Binding-site contacts:
Ligand atom F2 contacts residue VAL175 of chain 46.A at 3.2 Å.
Ligand atom CM6 contacts residue TRP97 of chain 46.A at 3.6 Å (hydrophobic).
Ligand atom C3C contacts residue THR121 of chain 46.A at 3.7 Å.
Ligand atom C3A contacts residue LEU226 of chain 46.A at 3.8 Å (hydrophobic).
Ligand atom CM4 contacts residue ALA149 of chain 46.A at 3.6 Å (hydrophobic).
Ligand atom F2 contacts residue SER174 of chain 46.A at 3.7 Å.
Ligand atom F3 contacts residue ALA149 of chain 46.A at 3.6 Å.
Ligand atom C4 contacts residue THR101 of chain 46.A at 3.8 Å.
Ligand atom N3A contacts residue TYR151 of chain 46.A at 3.6 Å.
Ligand atom F3 contacts residue MET150 of chain 46.A at 3.8 Å.
Ligand atom CM2 contacts residue LEU99 of chain 46.A at 3.3 Å (hydrophobic).
Ligand atom O1A contacts residue LEU226 of chain 46.A at 3.6 Å.
Ligand atom CM4 contacts residue LEU186 of chain 46.A at 3.8 Å (hydrophobic).
Ligand atom CM6 contacts residue ILE123 of chain 46.A at 3.8 Å (hydrophobic).
Ligand atom C3A contacts residue LEU186 of chain 46.A at 3.8 Å (hydrophobic).
Ligand atom O1 contacts residue PHE119 of chain 46.A at 3.5 Å.
Ligand atom C1B contacts residue LEU99 of chain 46.A at 3.6 Å (hydrophobic).
Ligand atom CM2 contacts residue ILE188 of chain 46.A at 3.6 Å (hydrophobic).
Ligand atom CM3 contacts residue THR101 of chain 46.A at 3.8 Å.
Ligand atom C2B contacts residue LEU99 of chain 46.A at 3.4 Å (hydrophobic).
Ligand atom C2A contacts residue LEU226 of chain 46.A at 3.8 Å (hydrophobic).
Ligand atom N2 contacts residue TYR197 of chain 46.A at 3.4 Å.
Ligand atom F3 contacts residue SER174 of chain 46.A at 3.8 Å.
Ligand atom O1B contacts residue LEU99 of chain 46.A at 3.6 Å.
Ligand atom N1A contacts residue LEU226 of chain 46.A at 3.6 Å.
Ligand atom C6B contacts residue LEU99 of chain 46.A at 3.9 Å (hydrophobic).
Ligand atom F1 contacts residue LEU186 of chain 46.A at 3.1 Å.
Ligand atom C3B contacts residue ILE188 of chain 46.A at 3.5 Å (hydrophobic).
Ligand atom C5B contacts residue ILE123 of chain 46.A at 3.7 Å (hydrophobic).
Ligand atom C6B contacts residue ILE123 of chain 46.A at 3.8 Å (hydrophobic).
Ligand atom F3 contacts residue PRO173 of chain 46.A at 2.6 Å.
Ligand atom F2 contacts residue ALA149 of chain 46.A at 2.5 Å.
Ligand atom C2B contacts residue ILE188 of chain 46.A at 3.7 Å (hydrophobic).
Ligand atom N2 contacts residue PHE119 of chain 46.A at 3.5 Å.
Ligand atom C3 contacts residue THR101 of chain 46.A at 3.8 Å.
Ligand atom CM2 contacts residue MET191 of chain 46.A at 3.4 Å (hydrophobic).
Ligand atom O1A contacts residue LEU186 of chain 46.A at 3.7 Å.
Ligand atom F3 contacts residue TYR151 of chain 46.A at 2.9 Å.
Ligand atom O1 contacts residue TYR197 of chain 46.A at 3.3 Å.
Ligand atom CM4 contacts residue PRO173 of chain 46.A at 3.7 Å (hydrophobic).

Sequence of chain 41.C:
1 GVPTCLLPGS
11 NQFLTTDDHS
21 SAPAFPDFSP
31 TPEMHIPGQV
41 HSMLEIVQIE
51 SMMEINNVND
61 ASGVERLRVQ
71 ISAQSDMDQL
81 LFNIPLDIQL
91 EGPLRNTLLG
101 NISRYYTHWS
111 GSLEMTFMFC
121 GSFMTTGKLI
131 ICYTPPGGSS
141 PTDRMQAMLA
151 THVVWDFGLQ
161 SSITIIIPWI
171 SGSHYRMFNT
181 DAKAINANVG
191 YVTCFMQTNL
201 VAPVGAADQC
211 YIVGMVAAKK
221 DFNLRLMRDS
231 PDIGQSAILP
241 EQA

Sequence of chain 46.C:
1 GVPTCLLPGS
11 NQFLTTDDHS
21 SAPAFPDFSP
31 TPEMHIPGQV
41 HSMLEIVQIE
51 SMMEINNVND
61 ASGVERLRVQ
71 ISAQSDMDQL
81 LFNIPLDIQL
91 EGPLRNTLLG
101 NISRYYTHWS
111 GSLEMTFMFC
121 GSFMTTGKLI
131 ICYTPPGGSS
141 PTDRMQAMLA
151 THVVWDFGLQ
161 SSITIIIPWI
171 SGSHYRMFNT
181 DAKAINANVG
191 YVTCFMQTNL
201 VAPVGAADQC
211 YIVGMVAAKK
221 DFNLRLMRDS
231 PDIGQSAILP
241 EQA

Sequence of chain 46.A:
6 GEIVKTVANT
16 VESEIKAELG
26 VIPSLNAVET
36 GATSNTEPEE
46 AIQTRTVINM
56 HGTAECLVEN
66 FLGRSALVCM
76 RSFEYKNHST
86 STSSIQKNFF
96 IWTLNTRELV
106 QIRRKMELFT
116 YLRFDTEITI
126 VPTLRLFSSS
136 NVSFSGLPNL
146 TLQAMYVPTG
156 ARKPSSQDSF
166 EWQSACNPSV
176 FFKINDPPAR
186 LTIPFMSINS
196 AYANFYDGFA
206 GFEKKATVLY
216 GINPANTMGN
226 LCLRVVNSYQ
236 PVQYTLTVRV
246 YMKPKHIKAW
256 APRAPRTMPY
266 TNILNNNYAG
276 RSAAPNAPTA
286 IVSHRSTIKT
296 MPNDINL

The small molecule below binds the protein below.
Small molecule (SMILES): Cc1cc(CCCOc2c(C)cc(-c3noc(C(F)(F)F)n3)cc2C)on1